Sequence of chain 1.A:
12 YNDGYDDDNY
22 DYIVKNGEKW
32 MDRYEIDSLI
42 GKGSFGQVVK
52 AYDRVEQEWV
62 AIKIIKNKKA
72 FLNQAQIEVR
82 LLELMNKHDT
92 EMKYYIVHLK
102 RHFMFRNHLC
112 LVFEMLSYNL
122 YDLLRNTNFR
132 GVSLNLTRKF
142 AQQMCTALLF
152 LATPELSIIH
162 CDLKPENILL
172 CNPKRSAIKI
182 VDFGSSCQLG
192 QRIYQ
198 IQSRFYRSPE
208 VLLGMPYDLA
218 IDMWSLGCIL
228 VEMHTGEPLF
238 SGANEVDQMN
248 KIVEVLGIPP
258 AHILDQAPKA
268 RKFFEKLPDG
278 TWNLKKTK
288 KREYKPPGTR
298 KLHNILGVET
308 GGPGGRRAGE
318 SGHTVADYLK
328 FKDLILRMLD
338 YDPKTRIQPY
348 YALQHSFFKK

The small molecule below binds the protein below.
Small molecule (SMILES): COC(=O)c1ccc(Cl)c(NC(=O)c2cc3cnc(OC)nc3[nH]c2=O)c1

Binding-site contacts:
Ligand atom C6 contacts residue 1PE1 of chain 1.F at 4.0 Å.
Ligand atom C10 contacts residue LEU117 of chain 1.A at 3.7 Å (hydrophobic).
Ligand atom O11 contacts residue LEU117 of chain 1.A at 3.0 Å (h-bond).
Ligand atom N7 contacts residue 1PE1 of chain 1.F at 3.8 Å.
Ligand atom C20 contacts residue VAL182 of chain 1.A at 3.7 Å (hydrophobic).
Ligand atom N9 contacts residue MET116 of chain 1.A at 3.5 Å (h-bond).
Ligand atom CL2 contacts residue PHE114 of chain 1.A at 3.5 Å.
Ligand atom C6 contacts residue SER118 of chain 1.A at 3.7 Å.
Ligand atom C14 contacts residue LEU170 of chain 1.A at 3.8 Å (hydrophobic).
Ligand atom O11 contacts residue LEU170 of chain 1.A at 3.9 Å.
Ligand atom C10 contacts residue LEU170 of chain 1.A at 3.8 Å (hydrophobic).
Ligand atom C2 contacts residue ILE41 of chain 1.A at 3.7 Å (hydrophobic).
Ligand atom C24 contacts residue LYS64 of chain 1.A at 3.8 Å.
Ligand atom C12 contacts residue LEU170 of chain 1.A at 3.8 Å (hydrophobic).
Ligand atom C24 contacts residue VAL182 of chain 1.A at 3.9 Å (hydrophobic).
Ligand atom O15 contacts residue VAL49 of chain 1.A at 3.7 Å.
Ligand atom O25 contacts residue LYS64 of chain 1.A at 3.1 Å (salt-bridge).
Ligand atom C19 contacts residue VAL182 of chain 1.A at 3.9 Å (hydrophobic).
Ligand atom O25 contacts residue ASP183 of chain 1.A at 3.5 Å.
Ligand atom C8 contacts residue LEU117 of chain 1.A at 3.7 Å (hydrophobic).
Ligand atom C10 contacts residue MET116 of chain 1.A at 3.9 Å (hydrophobic).
Ligand atom C8 contacts residue SER118 of chain 1.A at 3.5 Å.
Ligand atom C27 contacts residue ASP183 of chain 1.A at 3.7 Å.
Ligand atom C21 contacts residue PHE114 of chain 1.A at 3.4 Å (hydrophobic).
Ligand atom C6 contacts residue TYR119 of chain 1.A at 3.5 Å (hydrophobic).
Ligand atom C13 contacts residue ILE41 of chain 1.A at 4.0 Å (hydrophobic).
Ligand atom C20 contacts residue PHE114 of chain 1.A at 3.8 Å (hydrophobic).
Ligand atom N16 contacts residue LEU170 of chain 1.A at 3.8 Å.
Ligand atom O5 contacts residue TYR119 of chain 1.A at 3.6 Å.
Ligand atom O11 contacts residue MET116 of chain 1.A at 4.0 Å.
Ligand atom N7 contacts residue LEU117 of chain 1.A at 3.7 Å.
Ligand atom C4 contacts residue 1PE1 of chain 1.F at 3.9 Å.
Ligand atom C27 contacts residue PHE46 of chain 1.A at 3.1 Å (hydrophobic).
Ligand atom CL2 contacts residue ALA62 of chain 1.A at 4.0 Å.
Ligand atom N9 contacts residue SER118 of chain 1.A at 3.4 Å (h-bond).
Ligand atom C10 contacts residue SER118 of chain 1.A at 4.0 Å.
Ligand atom O5 contacts residue 1PE1 of chain 1.F at 3.5 Å.
Ligand atom CL2 contacts residue GLU115 of chain 1.A at 3.1 Å.
Ligand atom N7 contacts residue SER118 of chain 1.A at 3.6 Å.
Ligand atom N9 contacts residue LEU117 of chain 1.A at 2.8 Å (h-bond).